A small-molecule ligand and the protein it binds are described below.
Small molecule (SMILES): [H]/N=C(/N)NCCCC(=O)c1ccc(F)cc1

Binding-site contacts:
Ligand atom C15 contacts residue SER103 of chain 6.A at 3.7 Å.
Ligand atom F01 contacts residue ARG57 of chain 6.A at 3.3 Å.
Ligand atom C02 contacts residue ALA53 of chain 6.A at 4.0 Å (hydrophobic).
Ligand atom F01 contacts residue TRP33 of chain 6.A at 4.0 Å.
Ligand atom C07 contacts residue TRP56 of chain 6.A at 4.0 Å (hydrophobic).
Ligand atom F01 contacts residue VAL60 of chain 6.A at 3.5 Å.
Ligand atom C02 contacts residue LEU83 of chain 6.A at 4.0 Å (hydrophobic).
Ligand atom C07 contacts residue SER103 of chain 6.A at 3.5 Å.
Ligand atom C07 contacts residue GOL1 of chain 6.I at 4.0 Å.
Ligand atom C15 contacts residue MET85 of chain 6.A at 4.0 Å (hydrophobic).
Ligand atom F01 contacts residue TRP56 of chain 6.A at 4.0 Å.
Ligand atom N13 contacts residue GLU421 of chain 6.A at 3.2 Å (salt-bridge).
Ligand atom C16 contacts residue TRP56 of chain 6.A at 3.8 Å (hydrophobic).
Ligand atom C02 contacts residue ARG57 of chain 6.A at 4.0 Å.
Ligand atom O14 contacts residue ILE48 of chain 6.A at 3.7 Å.
Ligand atom C06 contacts residue SER103 of chain 6.A at 4.0 Å.
Ligand atom C15 contacts residue TRP56 of chain 6.A at 3.8 Å (hydrophobic).
Ligand atom C16 contacts residue MET85 of chain 6.A at 4.0 Å (hydrophobic).
Ligand atom C11 contacts residue ASP46 of chain 6.A at 3.9 Å.
Ligand atom C08 contacts residue ILE48 of chain 6.A at 4.0 Å (hydrophobic).
Ligand atom F01 contacts residue ALA53 of chain 6.A at 4.0 Å.
Ligand atom C08 contacts residue TRP56 of chain 6.A at 3.9 Å (hydrophobic).
Ligand atom C09 contacts residue PHE422 of chain 6.A at 3.6 Å (hydrophobic).
Ligand atom O14 contacts residue GOL1 of chain 6.I at 3.0 Å (h-bond).
Ligand atom C03 contacts residue ALA53 of chain 6.A at 3.4 Å (hydrophobic).
Ligand atom C07 contacts residue PHE422 of chain 6.A at 3.5 Å (hydrophobic).
Ligand atom C04 contacts residue TRP56 of chain 6.A at 4.0 Å (hydrophobic).
Ligand atom C05 contacts residue TRP56 of chain 6.A at 3.9 Å (hydrophobic).
Ligand atom C16 contacts residue LEU83 of chain 6.A at 3.9 Å (hydrophobic).
Ligand atom N13 contacts residue ASP46 of chain 6.A at 3.7 Å.
Ligand atom C09 contacts residue TRP56 of chain 6.A at 4.0 Å (hydrophobic).
Ligand atom C05 contacts residue PHE104 of chain 6.A at 3.9 Å (hydrophobic).
Ligand atom C04 contacts residue ALA53 of chain 6.A at 4.0 Å (hydrophobic).
Ligand atom N13 contacts residue GOL1 of chain 6.I at 3.6 Å (h-bond).
Ligand atom C04 contacts residue PHE104 of chain 6.A at 3.6 Å (hydrophobic).
Ligand atom F01 contacts residue LEU83 of chain 6.A at 3.6 Å.
Ligand atom C06 contacts residue GOL1 of chain 6.I at 3.9 Å.
Ligand atom O14 contacts residue PHE104 of chain 6.A at 3.8 Å.
Ligand atom C02 contacts residue TRP56 of chain 6.A at 3.9 Å (hydrophobic).
Ligand atom N12 contacts residue ASP46 of chain 6.A at 3.4 Å (salt-bridge).

Sequence of chain 6.A:
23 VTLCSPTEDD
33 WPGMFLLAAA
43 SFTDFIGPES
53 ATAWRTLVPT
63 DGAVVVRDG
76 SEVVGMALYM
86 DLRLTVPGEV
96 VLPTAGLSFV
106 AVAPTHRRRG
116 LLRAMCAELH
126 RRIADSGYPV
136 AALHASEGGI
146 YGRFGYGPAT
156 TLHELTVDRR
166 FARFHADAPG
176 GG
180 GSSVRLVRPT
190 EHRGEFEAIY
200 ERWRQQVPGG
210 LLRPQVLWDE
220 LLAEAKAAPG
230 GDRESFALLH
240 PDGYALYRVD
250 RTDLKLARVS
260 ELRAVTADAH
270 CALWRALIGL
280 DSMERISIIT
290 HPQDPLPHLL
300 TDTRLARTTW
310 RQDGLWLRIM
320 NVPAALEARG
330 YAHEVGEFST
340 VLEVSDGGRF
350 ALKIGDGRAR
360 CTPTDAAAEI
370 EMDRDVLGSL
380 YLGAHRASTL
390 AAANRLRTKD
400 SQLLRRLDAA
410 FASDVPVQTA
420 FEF